Binding-site contacts:
Ligand atom NAF contacts residue VAL26 of chain 1.A at 3.7 Å.
Ligand atom CAX contacts residue THR159 of chain 1.A at 3.2 Å.
Ligand atom NAA contacts residue LEU18 of chain 1.A at 2.8 Å (h-bond).
Ligand atom NAJ contacts residue ILE43 of chain 1.A at 3.5 Å.
Ligand atom NAC contacts residue LEU18 of chain 1.A at 3.7 Å.
Ligand atom CBA contacts residue ASP160 of chain 1.A at 3.8 Å.
Ligand atom NAE contacts residue LEU146 of chain 1.A at 3.8 Å.
Ligand atom NAF contacts residue LEU146 of chain 1.A at 3.8 Å.
Ligand atom NAI contacts residue CYS23 of chain 1.A at 3.7 Å.
Ligand atom OBF contacts residue CYS23 of chain 1.A at 3.0 Å (h-bond).
Ligand atom OBF contacts residue ASP160 of chain 1.A at 3.8 Å.
Ligand atom CAM contacts residue GLU97 of chain 1.A at 3.5 Å.
Ligand atom CBB contacts residue GLU65 of chain 1.A at 3.3 Å.
Ligand atom NAH contacts residue ASP160 of chain 1.A at 3.5 Å (salt-bridge).
Ligand atom CBB contacts residue THR159 of chain 1.A at 3.5 Å.
Ligand atom NAH contacts residue GLU65 of chain 1.A at 2.8 Å (salt-bridge).
Ligand atom NAJ contacts residue GLY162 of chain 1.A at 3.6 Å.
Ligand atom CBC contacts residue ILE43 of chain 1.A at 3.6 Å (hydrophobic).
Ligand atom OBD contacts residue VAL26 of chain 1.A at 3.7 Å.
Ligand atom OBD contacts residue LEU146 of chain 1.A at 3.6 Å.
Ligand atom CAT contacts residue VAL26 of chain 1.A at 3.7 Å (hydrophobic).
Ligand atom NAG contacts residue ASP160 of chain 1.A at 3.8 Å.
Ligand atom OBE contacts residue LYS16 of chain 1.A at 3.7 Å.
Ligand atom CAV contacts residue THR159 of chain 1.A at 3.7 Å.
Ligand atom CAT contacts residue LEU146 of chain 1.A at 3.8 Å (hydrophobic).
Ligand atom CBA contacts residue THR159 of chain 1.A at 3.6 Å.
Ligand atom NAJ contacts residue ASP160 of chain 1.A at 3.5 Å (salt-bridge).
Ligand atom NAB contacts residue LYS16 of chain 1.A at 3.7 Å.
Ligand atom NAG contacts residue GLU65 of chain 1.A at 3.6 Å.
Ligand atom CAS contacts residue MET96 of chain 1.A at 3.2 Å (hydrophobic).
Ligand atom CBC contacts residue ASP160 of chain 1.A at 3.2 Å.
Ligand atom CAY contacts residue THR159 of chain 1.A at 3.1 Å.
Ligand atom CBC contacts residue GLU65 of chain 1.A at 3.4 Å.
Ligand atom NAJ contacts residue GLU65 of chain 1.A at 2.6 Å (salt-bridge).
Ligand atom NAI contacts residue ASP160 of chain 1.A at 3.4 Å (salt-bridge).
Ligand atom CAM contacts residue MET96 of chain 1.A at 3.4 Å (hydrophobic).
Ligand atom CAZ contacts residue THR159 of chain 1.A at 3.7 Å.
Ligand atom CAO contacts residue LEU18 of chain 1.A at 3.6 Å (hydrophobic).
Ligand atom CAN contacts residue GLY99 of chain 1.A at 3.6 Å.
Ligand atom NAD contacts residue LEU18 of chain 1.A at 3.7 Å.

Sequence of chain 1.A:
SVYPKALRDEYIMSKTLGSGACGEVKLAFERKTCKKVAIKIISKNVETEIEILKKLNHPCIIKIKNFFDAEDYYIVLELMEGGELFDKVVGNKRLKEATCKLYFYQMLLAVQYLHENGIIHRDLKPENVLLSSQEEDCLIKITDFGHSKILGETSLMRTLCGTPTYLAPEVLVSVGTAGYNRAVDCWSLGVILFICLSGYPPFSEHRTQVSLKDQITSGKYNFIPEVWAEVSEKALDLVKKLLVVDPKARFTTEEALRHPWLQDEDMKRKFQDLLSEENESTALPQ

A protein and the small-molecule ligand that binds it are described below.
Small molecule (SMILES): [H]/N=C(/NO)N/N=C(\C)c1ccc(NC(=O)Nc2ccc(/C(C)=N/N/C(N)=N/O)cc2)cc1